Sequence of chain 1.B:
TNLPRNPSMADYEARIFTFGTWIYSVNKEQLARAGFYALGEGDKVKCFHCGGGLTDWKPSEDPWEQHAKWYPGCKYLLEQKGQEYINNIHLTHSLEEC

Binding-site contacts:
Ligand atom CBA contacts residue GLY96 of chain 1.B at 3.9 Å.
Ligand atom OAH contacts residue THR98 of chain 1.B at 2.8 Å (h-bond).
Ligand atom CAA contacts residue LEU97 of chain 1.B at 3.6 Å (hydrophobic).
Ligand atom NAW contacts residue THR98 of chain 1.B at 2.9 Å (h-bond).
Ligand atom C contacts residue THR98 of chain 1.B at 3.6 Å.
Ligand atom CAY contacts residue GLY96 of chain 1.B at 3.4 Å.
Ligand atom CBF contacts residue THR98 of chain 1.B at 4.0 Å.
Ligand atom CAP contacts residue GLY96 of chain 1.B at 3.9 Å.
Ligand atom CBG contacts residue TYR114 of chain 1.B at 3.8 Å (hydrophobic).
Ligand atom CAP contacts residue THR98 of chain 1.B at 3.6 Å.
Ligand atom CAB contacts residue ASP99 of chain 1.B at 3.7 Å.
Ligand atom CAD contacts residue LEU82 of chain 1.B at 3.4 Å (hydrophobic).
Ligand atom CAT contacts residue TYR114 of chain 1.B at 3.9 Å (hydrophobic).
Ligand atom CAZ contacts residue THR98 of chain 1.B at 4.0 Å.
Ligand atom CAK contacts residue LYS87 of chain 1.B at 3.8 Å.
Ligand atom CAD contacts residue LYS89 of chain 1.B at 3.6 Å.
Ligand atom CB contacts residue GLU104 of chain 1.B at 3.0 Å.
Ligand atom CAA contacts residue THR98 of chain 1.B at 3.3 Å.
Ligand atom CBE contacts residue TRP113 of chain 1.B at 3.7 Å (hydrophobic).
Ligand atom O contacts residue GLN109 of chain 1.B at 3.9 Å.
Ligand atom CAE contacts residue GLY94 of chain 1.B at 3.5 Å.
Ligand atom CAB contacts residue GLU104 of chain 1.B at 3.6 Å.
Ligand atom N contacts residue GLU104 of chain 1.B at 2.9 Å (salt-bridge).
Ligand atom CBG contacts residue GLY96 of chain 1.B at 3.2 Å.
Ligand atom OAG contacts residue THR98 of chain 1.B at 4.0 Å.
Ligand atom CAS contacts residue TRP113 of chain 1.B at 3.9 Å (hydrophobic).
Ligand atom CA contacts residue THR98 of chain 1.B at 3.4 Å.
Ligand atom NAV contacts residue GLY96 of chain 1.B at 2.9 Å (h-bond).
Ligand atom CAZ contacts residue LEU97 of chain 1.B at 3.6 Å (hydrophobic).
Ligand atom CB contacts residue ASP99 of chain 1.B at 3.7 Å.
Ligand atom CA contacts residue ASP99 of chain 1.B at 3.3 Å.
Ligand atom CAE contacts residue LYS89 of chain 1.B at 3.9 Å.
Ligand atom CAR contacts residue TRP113 of chain 1.B at 3.7 Å (hydrophobic).
Ligand atom CB contacts residue TRP100 of chain 1.B at 3.9 Å (hydrophobic).
Ligand atom CAM contacts residue LYS87 of chain 1.B at 4.0 Å.
Ligand atom OAH contacts residue LEU97 of chain 1.B at 3.4 Å.
Ligand atom CA contacts residue GLU104 of chain 1.B at 3.5 Å.
Ligand atom O contacts residue TRP113 of chain 1.B at 3.3 Å (h-bond).
Ligand atom N contacts residue ASP99 of chain 1.B at 3.7 Å.
Ligand atom CB contacts residue THR98 of chain 1.B at 3.5 Å.

The small molecule below binds the protein below.
Small molecule (SMILES): CC[C@H](NC)C(=O)N[C@@H]1C(=O)N2[C@@H](CC[C@@H]1CO)CC[C@H]2C(=O)NCc1ccc(C(C)(C)C)cc1